Sequence of chain 1.F:
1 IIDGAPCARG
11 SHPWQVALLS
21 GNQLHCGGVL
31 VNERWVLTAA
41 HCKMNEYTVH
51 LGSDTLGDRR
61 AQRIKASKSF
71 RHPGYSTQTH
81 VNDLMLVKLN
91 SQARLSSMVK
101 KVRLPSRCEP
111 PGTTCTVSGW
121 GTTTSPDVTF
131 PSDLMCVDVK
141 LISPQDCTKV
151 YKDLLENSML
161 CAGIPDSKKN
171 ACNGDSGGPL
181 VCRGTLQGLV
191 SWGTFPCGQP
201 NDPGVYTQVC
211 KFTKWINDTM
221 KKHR

Binding-site contacts:
Ligand atom C13 contacts residue HIS25 of chain 1.F at 3.5 Å.
Ligand atom C4 contacts residue CYS26 of chain 1.F at 4.2 Å (hydrophobic).
Ligand atom C12 contacts residue HIS25 of chain 1.F at 4.4 Å.
Ligand atom C4 contacts residue HIS41 of chain 1.F at 2.5 Å.
Ligand atom O4 contacts residue GLY174 of chain 1.F at 3.4 Å (h-bond).
Ligand atom O5 contacts residue GLY174 of chain 1.F at 3.5 Å.
Ligand atom C12 contacts residue CYS26 of chain 1.F at 4.3 Å (hydrophobic).
Ligand atom O1 contacts residue HIS25 of chain 1.F at 3.3 Å (h-bond).
Ligand atom C23 contacts residue HIS25 of chain 1.F at 3.2 Å.
Ligand atom C15 contacts residue GLY174 of chain 1.F at 3.9 Å.
Ligand atom C15 contacts residue HIS25 of chain 1.F at 3.2 Å.
Ligand atom C2 contacts residue CYS26 of chain 1.F at 4.3 Å (hydrophobic).
Ligand atom C23 contacts residue LEU24 of chain 1.F at 4.1 Å (hydrophobic).
Ligand atom C3 contacts residue HIS25 of chain 1.F at 4.2 Å.
Ligand atom C4 contacts residue SER176 of chain 1.F at 4.0 Å.
Ligand atom C5 contacts residue SER176 of chain 1.F at 3.8 Å.
Ligand atom C3 contacts residue HIS41 of chain 1.F at 3.0 Å.
Ligand atom C1 contacts residue CYS26 of chain 1.F at 4.4 Å (hydrophobic).
Ligand atom C14 contacts residue HIS25 of chain 1.F at 3.4 Å.
Ligand atom C3 contacts residue CYS26 of chain 1.F at 4.2 Å (hydrophobic).
Ligand atom O4 contacts residue ASN173 of chain 1.F at 3.3 Å.
Ligand atom C14 contacts residue ASN173 of chain 1.F at 4.2 Å.
Ligand atom C12 contacts residue HIS41 of chain 1.F at 3.7 Å.
Ligand atom O5 contacts residue ASN173 of chain 1.F at 4.4 Å.
Ligand atom C2 contacts residue HIS25 of chain 1.F at 3.5 Å.
Ligand atom C16 contacts residue ASN173 of chain 1.F at 3.9 Å.
Ligand atom O6 contacts residue HIS25 of chain 1.F at 3.8 Å.
Ligand atom C2 contacts residue HIS41 of chain 1.F at 4.3 Å.
Ligand atom C5 contacts residue HIS41 of chain 1.F at 1.5 Å.
Ligand atom O5 contacts residue LEU24 of chain 1.F at 3.1 Å (h-bond).
Ligand atom C12 contacts residue SER176 of chain 1.F at 3.5 Å.
Ligand atom C14 contacts residue GLY174 of chain 1.F at 3.5 Å.
Ligand atom O4 contacts residue PHE130 of chain 1.F at 4.0 Å.
Ligand atom C16 contacts residue HIS25 of chain 1.F at 3.9 Å.
Ligand atom C16 contacts residue GLY174 of chain 1.F at 3.5 Å.
Ligand atom O6 contacts residue LEU24 of chain 1.F at 3.4 Å (h-bond).
Ligand atom O5 contacts residue HIS25 of chain 1.F at 3.8 Å.
Ligand atom O5 contacts residue PHE130 of chain 1.F at 4.1 Å.
Ligand atom C16 contacts residue LEU24 of chain 1.F at 4.1 Å (hydrophobic).
Ligand atom C1 contacts residue HIS25 of chain 1.F at 3.5 Å.

A protein and the small-molecule ligand that binds it are described below.
Small molecule (SMILES): Cc1ccc2oc(=O)c(C(=O)Oc3cccc(Cl)c3)cc2c1